Sequence of chain 1.B:
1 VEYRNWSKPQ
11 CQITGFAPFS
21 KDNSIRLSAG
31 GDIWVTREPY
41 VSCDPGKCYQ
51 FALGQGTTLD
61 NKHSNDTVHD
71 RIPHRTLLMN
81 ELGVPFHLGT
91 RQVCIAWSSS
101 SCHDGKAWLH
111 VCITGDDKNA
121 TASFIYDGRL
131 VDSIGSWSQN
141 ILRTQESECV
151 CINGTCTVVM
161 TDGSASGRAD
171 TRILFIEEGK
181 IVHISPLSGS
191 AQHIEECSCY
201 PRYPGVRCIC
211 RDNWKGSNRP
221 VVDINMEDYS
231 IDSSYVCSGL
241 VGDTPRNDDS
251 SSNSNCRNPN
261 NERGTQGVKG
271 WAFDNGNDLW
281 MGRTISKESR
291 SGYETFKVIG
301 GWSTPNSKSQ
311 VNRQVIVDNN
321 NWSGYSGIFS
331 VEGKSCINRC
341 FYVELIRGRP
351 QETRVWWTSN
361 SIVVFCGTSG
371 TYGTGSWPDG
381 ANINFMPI

Binding-site contacts:
Ligand atom C7 contacts residue TRP356 of chain 1.A at 3.8 Å (hydrophobic).
Ligand atom C1 contacts residue ASN65 of chain 1.A at 1.4 Å.
Ligand atom C8 contacts residue LYS62 of chain 1.A at 3.9 Å.
Ligand atom C7 contacts residue ASN65 of chain 1.A at 3.9 Å.
Ligand atom C8 contacts residue ARG349 of chain 1.A at 4.4 Å.
Ligand atom C5 contacts residue ASN65 of chain 1.A at 3.6 Å.
Ligand atom C1 contacts residue TRP356 of chain 1.A at 4.3 Å (hydrophobic).
Ligand atom N2 contacts residue PHE385 of chain 1.B at 4.2 Å.
Ligand atom O7 contacts residue TRP356 of chain 1.A at 3.0 Å (h-bond).
Ligand atom O5 contacts residue ASN65 of chain 1.A at 2.3 Å (h-bond).
Ligand atom N2 contacts residue TRP356 of chain 1.A at 3.8 Å.
Ligand atom O3 contacts residue TRP356 of chain 1.A at 3.8 Å.
Ligand atom O4 contacts residue TRP356 of chain 1.A at 3.4 Å.
Ligand atom O7 contacts residue ASN65 of chain 1.A at 4.4 Å.
Ligand atom N2 contacts residue ASN65 of chain 1.A at 2.9 Å (h-bond).
Ligand atom O6 contacts residue VAL68 of chain 1.A at 4.1 Å.
Ligand atom C4 contacts residue ASN65 of chain 1.A at 4.2 Å.
Ligand atom O7 contacts residue PHE385 of chain 1.B at 3.6 Å.
Ligand atom C7 contacts residue PHE385 of chain 1.B at 3.7 Å (hydrophobic).
Ligand atom C2 contacts residue TRP356 of chain 1.A at 4.3 Å (hydrophobic).
Ligand atom C3 contacts residue ASN65 of chain 1.A at 3.8 Å.
Ligand atom C8 contacts residue PHE385 of chain 1.B at 3.8 Å (hydrophobic).
Ligand atom C3 contacts residue TRP356 of chain 1.A at 3.6 Å (hydrophobic).
Ligand atom C5 contacts residue TRP356 of chain 1.A at 4.1 Å (hydrophobic).
Ligand atom C2 contacts residue ASN65 of chain 1.A at 2.5 Å.
Ligand atom C4 contacts residue TRP356 of chain 1.A at 4.0 Å (hydrophobic).

This small molecule binds to this protein.
Small molecule (SMILES): CC(=O)N[C@H]1[C@H](O[C@H]2[C@H](O)[C@@H](NC(C)=O)CO[C@@H]2CO)O[C@H](CO)[C@@H](O)[C@@H]1O

Sequence of chain 1.A:
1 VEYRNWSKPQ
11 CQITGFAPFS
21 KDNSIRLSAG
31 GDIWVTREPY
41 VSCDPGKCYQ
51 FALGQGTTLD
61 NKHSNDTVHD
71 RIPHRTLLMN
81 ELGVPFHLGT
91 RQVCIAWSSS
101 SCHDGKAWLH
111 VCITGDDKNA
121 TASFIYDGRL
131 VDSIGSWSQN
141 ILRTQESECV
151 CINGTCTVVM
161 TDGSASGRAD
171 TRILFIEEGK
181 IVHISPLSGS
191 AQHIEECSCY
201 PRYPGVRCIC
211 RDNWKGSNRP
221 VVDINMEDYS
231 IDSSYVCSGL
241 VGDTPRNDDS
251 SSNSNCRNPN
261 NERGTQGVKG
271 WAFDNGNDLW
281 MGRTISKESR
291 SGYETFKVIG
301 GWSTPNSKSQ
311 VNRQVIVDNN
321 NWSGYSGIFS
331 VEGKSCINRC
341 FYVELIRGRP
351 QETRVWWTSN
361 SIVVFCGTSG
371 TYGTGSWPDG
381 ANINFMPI